Binding-site contacts:
Ligand atom C32 contacts residue LRU1 of chain 1.E at 0.2 Å.
Ligand atom NE2 contacts residue LRU1 of chain 1.E at 0.7 Å.
Ligand atom C9 contacts residue VAL80 of chain 1.A at 2.9 Å (hydrophobic).
Ligand atom C10 contacts residue LRU1 of chain 1.E at 1.1 Å.
Ligand atom C6 contacts residue LRU1 of chain 1.E at 1.3 Å.
Ligand atom N2 contacts residue LRU1 of chain 1.E at 0.5 Å (h-bond).
Ligand atom C31 contacts residue LRU1 of chain 1.E at 0.3 Å.
Ligand atom C3 contacts residue LRU1 of chain 1.E at 0.8 Å.
Ligand atom CG contacts residue LRU1 of chain 1.E at 0.8 Å.
Ligand atom C10 contacts residue VAL80 of chain 1.A at 3.1 Å (hydrophobic).
Ligand atom C28 contacts residue LRU1 of chain 1.E at 0.4 Å.
Ligand atom C4 contacts residue LRU1 of chain 1.E at 0.5 Å.
Ligand atom CD2 contacts residue LRU1 of chain 1.E at 0.7 Å.
Ligand atom C4 contacts residue LYS74 of chain 1.A at 3.0 Å.
Ligand atom C30 contacts residue LRU1 of chain 1.E at 0.4 Å.
Ligand atom C5 contacts residue LRU1 of chain 1.E at 0.6 Å.
Ligand atom C34 contacts residue LRU1 of chain 1.E at 0.4 Å.
Ligand atom N37 contacts residue HIS83 of chain 1.A at 3.1 Å (h-bond).
Ligand atom C29 contacts residue LRU1 of chain 1.E at 0.5 Å.
Ligand atom ND1 contacts residue LRU1 of chain 1.E at 0.1 Å (h-bond).
Ligand atom C36 contacts residue LRU1 of chain 1.E at 0.3 Å.
Ligand atom C7 contacts residue LRU1 of chain 1.E at 0.8 Å.
Ligand atom N13 contacts residue LRU1 of chain 1.E at 0.3 Å (h-bond).
Ligand atom C5 contacts residue ASP77 of chain 1.A at 2.9 Å.
Ligand atom C9 contacts residue LRU1 of chain 1.E at 1.7 Å.
Ligand atom N13 contacts residue HIS83 of chain 1.A at 3.1 Å (h-bond).
Ligand atom N37 contacts residue LRU1 of chain 1.E at 0.2 Å (h-bond).
Ligand atom C27 contacts residue LRU1 of chain 1.E at 0.3 Å.
Ligand atom C6 contacts residue ASP77 of chain 1.A at 2.8 Å.
Ligand atom C11 contacts residue LRU1 of chain 1.E at 0.5 Å.
Ligand atom C8 contacts residue LRU1 of chain 1.E at 1.2 Å.
Ligand atom RU contacts residue HIS83 of chain 1.A at 2.1 Å.
Ligand atom ND1 contacts residue HIS83 of chain 1.A at 2.8 Å (h-bond).
Ligand atom C35 contacts residue LRU1 of chain 1.E at 0.4 Å.
Ligand atom RU contacts residue LRU1 of chain 1.E at 0.1 Å.
Ligand atom N26 contacts residue LRU1 of chain 1.E at 0.2 Å (h-bond).
Ligand atom N2 contacts residue HIS83 of chain 1.A at 3.0 Å (h-bond).
Ligand atom C33 contacts residue LRU1 of chain 1.E at 0.4 Å.
Ligand atom CE1 contacts residue LRU1 of chain 1.E at 0.8 Å.
Ligand atom C12 contacts residue LRU1 of chain 1.E at 0.8 Å.

A protein and the small-molecule ligand that binds it are described below.
Small molecule (SMILES): c1ccn2->[Ru+2]3(n4ccnc4)(<-n4ccccc4-c2c1)<-n1ccccc1-c1ccccn->31

Sequence of chain 1.A:
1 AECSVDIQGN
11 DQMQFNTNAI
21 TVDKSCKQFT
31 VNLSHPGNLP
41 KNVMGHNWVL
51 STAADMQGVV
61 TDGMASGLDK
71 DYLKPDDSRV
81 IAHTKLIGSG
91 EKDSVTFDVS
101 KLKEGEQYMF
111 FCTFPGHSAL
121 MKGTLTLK